This small molecule binds to this protein.
Small molecule (SMILES): Nc1ccn([C@H]2C[C@H](O)[C@@H](COP(=O)(O)O)O2)c(=O)n1

Sequence of chain 3.C:
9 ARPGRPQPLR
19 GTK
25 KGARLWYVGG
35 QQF

Binding-site contacts:
Ligand atom OP1 contacts residue ARG18 of chain 3.C at 4.0 Å.
Ligand atom P contacts residue LYS21 of chain 3.C at 3.4 Å.
Ligand atom OP1 contacts residue LYS21 of chain 3.C at 3.9 Å.
Ligand atom OP2 contacts residue LYS21 of chain 3.C at 2.7 Å (salt-bridge).
Ligand atom OP2 contacts residue ARG18 of chain 3.C at 3.7 Å.